Sequence of chain 1.A:
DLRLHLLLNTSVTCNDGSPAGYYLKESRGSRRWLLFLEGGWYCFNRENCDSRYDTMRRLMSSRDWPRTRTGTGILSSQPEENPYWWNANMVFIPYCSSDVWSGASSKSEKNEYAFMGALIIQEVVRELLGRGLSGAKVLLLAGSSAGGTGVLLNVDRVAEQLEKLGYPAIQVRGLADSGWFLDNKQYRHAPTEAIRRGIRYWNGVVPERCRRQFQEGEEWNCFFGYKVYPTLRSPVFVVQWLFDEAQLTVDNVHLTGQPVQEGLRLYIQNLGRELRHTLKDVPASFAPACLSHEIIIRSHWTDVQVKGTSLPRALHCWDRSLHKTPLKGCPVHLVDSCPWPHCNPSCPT

Binding-site contacts:
Ligand atom N09 contacts residue JFS1 of chain 1.P at 3.9 Å.
Ligand atom C12 contacts residue TRP51 of chain 1.A at 4.3 Å (hydrophobic).
Ligand atom C02 contacts residue TYR52 of chain 1.A at 3.5 Å (hydrophobic).
Ligand atom N07 contacts residue JFS1 of chain 1.P at 3.5 Å.
Ligand atom C01 contacts residue JFS1 of chain 1.P at 4.0 Å.
Ligand atom C05 contacts residue JFS1 of chain 1.P at 3.4 Å.
Ligand atom C16 contacts residue THR268 of chain 1.A at 4.4 Å.
Ligand atom C12 contacts residue THR268 of chain 1.A at 4.3 Å.
Ligand atom C08 contacts residue TRP51 of chain 1.A at 3.9 Å (hydrophobic).
Ligand atom C06 contacts residue TRP51 of chain 1.A at 4.0 Å (hydrophobic).
Ligand atom C02 contacts residue JFS1 of chain 1.P at 3.6 Å.
Ligand atom C05 contacts residue TRP51 of chain 1.A at 3.7 Å (hydrophobic).
Ligand atom C10 contacts residue JFS1 of chain 1.P at 4.4 Å.
Ligand atom C08 contacts residue VAL269 of chain 1.A at 4.1 Å (hydrophobic).
Ligand atom C15 contacts residue JFS1 of chain 1.P at 4.1 Å.
Ligand atom C02 contacts residue TRP51 of chain 1.A at 3.8 Å (hydrophobic).
Ligand atom C08 contacts residue JFS1 of chain 1.P at 3.9 Å.
Ligand atom C11 contacts residue TRP51 of chain 1.A at 3.7 Å (hydrophobic).
Ligand atom C15 contacts residue THR268 of chain 1.A at 3.8 Å.
Ligand atom C04 contacts residue TRP51 of chain 1.A at 3.5 Å (hydrophobic).
Ligand atom C03 contacts residue JFS1 of chain 1.P at 3.5 Å.
Ligand atom C06 contacts residue PHE54 of chain 1.A at 4.4 Å (hydrophobic).
Ligand atom N09 contacts residue TRP51 of chain 1.A at 3.8 Å.
Ligand atom C04 contacts residue JFS1 of chain 1.P at 3.6 Å.
Ligand atom N07 contacts residue TRP51 of chain 1.A at 3.8 Å.
Ligand atom C01 contacts residue TRP51 of chain 1.A at 4.1 Å (hydrophobic).
Ligand atom C11 contacts residue THR268 of chain 1.A at 4.5 Å.
Ligand atom C01 contacts residue TYR52 of chain 1.A at 3.6 Å (hydrophobic).
Ligand atom N07 contacts residue VAL269 of chain 1.A at 4.2 Å.
Ligand atom C01 contacts residue PHE54 of chain 1.A at 4.4 Å (hydrophobic).
Ligand atom C06 contacts residue JFS1 of chain 1.P at 3.8 Å.
Ligand atom C10 contacts residue THR268 of chain 1.A at 4.2 Å.
Ligand atom C06 contacts residue TYR52 of chain 1.A at 3.5 Å (hydrophobic).
Ligand atom C10 contacts residue TRP51 of chain 1.A at 4.4 Å (hydrophobic).
Ligand atom C13 contacts residue THR268 of chain 1.A at 3.9 Å.
Ligand atom C14 contacts residue THR268 of chain 1.A at 3.6 Å.
Ligand atom C03 contacts residue TRP51 of chain 1.A at 3.7 Å (hydrophobic).

This small molecule binds to this protein.
Small molecule (SMILES): OCc1ccc(-n2cnc3ccccc32)cc1